This small molecule binds to this protein.
Small molecule (SMILES): O=C1NCCc2[nH]c(-c3ccnc(-c4cnc5ccccc5c4)c3)cc21

Sequence of chain 1.L:
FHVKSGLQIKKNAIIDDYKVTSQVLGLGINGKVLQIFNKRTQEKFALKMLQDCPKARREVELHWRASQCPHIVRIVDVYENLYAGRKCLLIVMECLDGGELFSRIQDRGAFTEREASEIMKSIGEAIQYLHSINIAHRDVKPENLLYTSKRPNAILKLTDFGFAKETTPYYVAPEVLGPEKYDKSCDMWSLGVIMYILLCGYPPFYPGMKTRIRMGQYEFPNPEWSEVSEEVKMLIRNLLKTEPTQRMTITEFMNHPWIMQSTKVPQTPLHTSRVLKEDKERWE

Binding-site contacts:
Ligand atom C21 contacts residue LEU111 of chain 1.L at 3.8 Å (hydrophobic).
Ligand atom C8 contacts residue ASP177 of chain 1.L at 3.3 Å.
Ligand atom C6 contacts residue ASP177 of chain 1.L at 3.7 Å.
Ligand atom C17 contacts residue LEU40 of chain 1.L at 3.8 Å (hydrophobic).
Ligand atom C3 contacts residue THR176 of chain 1.L at 3.9 Å.
Ligand atom C21 contacts residue ASP112 of chain 1.L at 3.8 Å.
Ligand atom N16 contacts residue LEU40 of chain 1.L at 3.6 Å.
Ligand atom C17 contacts residue CYS110 of chain 1.L at 3.7 Å (hydrophobic).
Ligand atom C18 contacts residue LEU111 of chain 1.L at 3.2 Å (hydrophobic).
Ligand atom C8 contacts residue ASN161 of chain 1.L at 3.6 Å.
Ligand atom O26 contacts residue LYS63 of chain 1.L at 3.4 Å (salt-bridge).
Ligand atom C9 contacts residue GLY43 of chain 1.L at 3.9 Å.
Ligand atom C13 contacts residue LEU163 of chain 1.L at 3.5 Å (hydrophobic).
Ligand atom C17 contacts residue ASP112 of chain 1.L at 3.8 Å.
Ligand atom N15 contacts residue LEU111 of chain 1.L at 2.9 Å (h-bond).
Ligand atom C8 contacts residue LEU42 of chain 1.L at 3.6 Å (hydrophobic).
Ligand atom C10 contacts residue ALA61 of chain 1.L at 3.7 Å (hydrophobic).
Ligand atom N16 contacts residue LEU111 of chain 1.L at 3.5 Å (h-bond).
Ligand atom C10 contacts residue GLU109 of chain 1.L at 3.3 Å.
Ligand atom C3 contacts residue MET108 of chain 1.L at 3.9 Å (hydrophobic).
Ligand atom C4 contacts residue VAL48 of chain 1.L at 3.7 Å (hydrophobic).
Ligand atom N7 contacts residue ASP177 of chain 1.L at 3.1 Å (salt-bridge).
Ligand atom C17 contacts residue LEU111 of chain 1.L at 3.2 Å (hydrophobic).
Ligand atom C12 contacts residue LEU163 of chain 1.L at 3.6 Å (hydrophobic).
Ligand atom C6 contacts residue LYS63 of chain 1.L at 3.8 Å.
Ligand atom C9 contacts residue LEU42 of chain 1.L at 3.7 Å (hydrophobic).
Ligand atom C20 contacts residue LEU111 of chain 1.L at 3.8 Å (hydrophobic).
Ligand atom C21 contacts residue LEU40 of chain 1.L at 3.7 Å (hydrophobic).
Ligand atom N1 contacts residue VAL48 of chain 1.L at 3.8 Å.
Ligand atom C5 contacts residue VAL48 of chain 1.L at 3.6 Å (hydrophobic).
Ligand atom C19 contacts residue LEU111 of chain 1.L at 3.5 Å (hydrophobic).
Ligand atom O26 contacts residue ASP177 of chain 1.L at 3.1 Å (salt-bridge).
Ligand atom C4 contacts residue THR176 of chain 1.L at 3.9 Å.
Ligand atom C19 contacts residue LEU40 of chain 1.L at 3.6 Å (hydrophobic).
Ligand atom C8 contacts residue GLY43 of chain 1.L at 3.5 Å.
Ligand atom C10 contacts residue LEU111 of chain 1.L at 3.5 Å (hydrophobic).
Ligand atom N16 contacts residue ASP112 of chain 1.L at 3.3 Å.
Ligand atom N7 contacts residue GLY43 of chain 1.L at 3.5 Å.
Ligand atom C14 contacts residue LEU111 of chain 1.L at 3.7 Å (hydrophobic).
Ligand atom N7 contacts residue LYS63 of chain 1.L at 3.7 Å.